Sequence of chain 17.E:
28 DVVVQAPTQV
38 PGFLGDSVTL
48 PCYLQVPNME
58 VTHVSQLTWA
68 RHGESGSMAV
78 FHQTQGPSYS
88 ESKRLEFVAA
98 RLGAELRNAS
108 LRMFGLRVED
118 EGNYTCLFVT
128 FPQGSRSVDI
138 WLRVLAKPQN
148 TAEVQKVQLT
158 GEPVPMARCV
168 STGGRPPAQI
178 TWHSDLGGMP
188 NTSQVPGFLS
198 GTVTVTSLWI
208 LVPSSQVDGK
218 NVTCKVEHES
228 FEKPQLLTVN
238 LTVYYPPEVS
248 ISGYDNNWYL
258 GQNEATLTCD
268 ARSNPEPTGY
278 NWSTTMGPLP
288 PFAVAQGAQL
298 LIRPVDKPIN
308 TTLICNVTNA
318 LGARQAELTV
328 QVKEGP

The small molecule below binds the protein below.
Small molecule (SMILES): CC(=O)N[C@@H]1[C@@H](O)[C@H](O)[C@@H](CO)O[C@H]1O

Binding-site contacts:
Ligand atom C7 contacts residue ASN313 of chain 17.E at 3.5 Å.
Ligand atom C8 contacts residue GLN322 of chain 17.E at 3.2 Å.
Ligand atom C4 contacts residue ASN313 of chain 17.E at 4.2 Å.
Ligand atom C5 contacts residue THR315 of chain 17.E at 4.0 Å.
Ligand atom C2 contacts residue ASN313 of chain 17.E at 2.4 Å.
Ligand atom O7 contacts residue ASN313 of chain 17.E at 3.6 Å.
Ligand atom N2 contacts residue GLN322 of chain 17.E at 4.5 Å.
Ligand atom O5 contacts residue THR315 of chain 17.E at 3.9 Å.
Ligand atom C5 contacts residue ASN313 of chain 17.E at 3.6 Å.
Ligand atom C1 contacts residue ASN313 of chain 17.E at 1.4 Å.
Ligand atom O5 contacts residue ASN313 of chain 17.E at 2.3 Å (h-bond).
Ligand atom C7 contacts residue GLN322 of chain 17.E at 3.9 Å.
Ligand atom O7 contacts residue GLN322 of chain 17.E at 4.4 Å.
Ligand atom C6 contacts residue THR315 of chain 17.E at 3.8 Å.
Ligand atom C3 contacts residue ASN313 of chain 17.E at 3.8 Å.
Ligand atom N2 contacts residue ASN313 of chain 17.E at 3.0 Å (h-bond).